Sequence of chain 39.H:
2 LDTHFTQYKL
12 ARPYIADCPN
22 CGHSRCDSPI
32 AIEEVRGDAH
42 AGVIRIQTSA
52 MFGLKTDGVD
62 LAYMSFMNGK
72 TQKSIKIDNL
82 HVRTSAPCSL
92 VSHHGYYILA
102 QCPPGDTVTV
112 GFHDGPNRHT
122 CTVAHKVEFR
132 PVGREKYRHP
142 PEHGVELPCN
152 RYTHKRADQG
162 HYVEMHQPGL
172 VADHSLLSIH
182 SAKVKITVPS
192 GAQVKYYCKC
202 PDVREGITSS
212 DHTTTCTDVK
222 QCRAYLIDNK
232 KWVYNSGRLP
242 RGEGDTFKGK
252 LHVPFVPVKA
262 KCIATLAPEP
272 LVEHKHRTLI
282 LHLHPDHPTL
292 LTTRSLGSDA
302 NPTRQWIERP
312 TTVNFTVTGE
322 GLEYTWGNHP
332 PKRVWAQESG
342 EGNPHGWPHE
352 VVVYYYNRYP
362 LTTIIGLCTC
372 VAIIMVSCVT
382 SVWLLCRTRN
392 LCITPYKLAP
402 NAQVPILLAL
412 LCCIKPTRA

Sequence of chain 39.D:
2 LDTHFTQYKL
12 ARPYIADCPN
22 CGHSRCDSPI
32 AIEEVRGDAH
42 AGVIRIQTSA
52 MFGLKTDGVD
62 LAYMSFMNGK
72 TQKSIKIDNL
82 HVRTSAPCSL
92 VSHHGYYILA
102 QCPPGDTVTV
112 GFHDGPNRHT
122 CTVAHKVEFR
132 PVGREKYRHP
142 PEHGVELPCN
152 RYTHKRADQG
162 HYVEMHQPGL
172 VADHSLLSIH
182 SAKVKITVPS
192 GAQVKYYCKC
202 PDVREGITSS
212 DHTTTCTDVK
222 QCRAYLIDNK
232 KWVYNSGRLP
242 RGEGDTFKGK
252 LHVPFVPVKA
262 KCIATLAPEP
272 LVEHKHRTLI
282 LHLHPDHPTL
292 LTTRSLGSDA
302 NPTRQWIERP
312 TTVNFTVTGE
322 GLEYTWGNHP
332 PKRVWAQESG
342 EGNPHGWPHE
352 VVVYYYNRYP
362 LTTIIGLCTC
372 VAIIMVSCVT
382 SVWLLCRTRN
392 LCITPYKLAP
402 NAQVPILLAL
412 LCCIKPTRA

Sequence of chain 39.F:
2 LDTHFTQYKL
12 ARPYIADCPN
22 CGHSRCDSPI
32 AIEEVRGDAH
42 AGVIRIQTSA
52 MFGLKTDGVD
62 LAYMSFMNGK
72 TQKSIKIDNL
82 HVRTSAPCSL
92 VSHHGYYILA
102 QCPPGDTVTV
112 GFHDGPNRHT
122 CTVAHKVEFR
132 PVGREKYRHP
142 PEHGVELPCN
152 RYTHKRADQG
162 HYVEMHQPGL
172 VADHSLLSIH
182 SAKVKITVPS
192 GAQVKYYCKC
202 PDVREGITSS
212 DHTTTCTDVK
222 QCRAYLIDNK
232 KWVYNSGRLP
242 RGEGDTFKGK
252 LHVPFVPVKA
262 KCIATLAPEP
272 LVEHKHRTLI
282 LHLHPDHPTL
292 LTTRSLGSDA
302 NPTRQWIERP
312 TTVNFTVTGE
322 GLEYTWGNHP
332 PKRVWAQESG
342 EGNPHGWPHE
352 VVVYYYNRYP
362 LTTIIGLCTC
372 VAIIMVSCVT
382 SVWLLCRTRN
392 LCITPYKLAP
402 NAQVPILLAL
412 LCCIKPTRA

Binding-site contacts:
Ligand atom OBH contacts residue HIS114 of chain 39.F at 3.1 Å (h-bond).
Ligand atom O4 contacts residue HIS114 of chain 39.D at 3.6 Å.
Ligand atom OBC contacts residue HIS114 of chain 39.D at 4.1 Å.
Ligand atom C1 contacts residue HIS114 of chain 39.H at 3.5 Å.
Ligand atom SBG contacts residue HIS82 of chain 39.F at 4.0 Å.
Ligand atom OAB contacts residue ARG119 of chain 39.H at 3.5 Å.
Ligand atom SAG contacts residue ASN80 of chain 39.D at 4.3 Å.
Ligand atom OAB contacts residue HIS114 of chain 39.H at 3.3 Å.
Ligand atom C4 contacts residue ASN80 of chain 39.D at 4.0 Å.
Ligand atom OBI contacts residue HIS82 of chain 39.F at 2.9 Å.
Ligand atom OAH contacts residue ASN80 of chain 39.D at 3.2 Å (h-bond).
Ligand atom C5 contacts residue HIS82 of chain 39.H at 4.0 Å.
Ligand atom O5 contacts residue HIS82 of chain 39.H at 3.2 Å (h-bond).
Ligand atom C2 contacts residue HIS82 of chain 39.D at 4.2 Å.
Ligand atom SBB contacts residue HIS82 of chain 39.F at 3.5 Å (h-bond).
Ligand atom N2 contacts residue HIS114 of chain 39.H at 4.1 Å.
Ligand atom OBA contacts residue HIS114 of chain 39.D at 3.0 Å (h-bond).
Ligand atom SAG contacts residue HIS114 of chain 39.H at 4.1 Å.
Ligand atom OBE contacts residue HIS82 of chain 39.F at 2.9 Å (h-bond).
Ligand atom C1 contacts residue HIS82 of chain 39.H at 3.7 Å.
Ligand atom O3 contacts residue HIS114 of chain 39.D at 3.3 Å (h-bond).
Ligand atom OBF contacts residue HIS82 of chain 39.F at 3.9 Å.
Ligand atom SBG contacts residue HIS114 of chain 39.F at 3.5 Å (h-bond).
Ligand atom OBF contacts residue HIS114 of chain 39.F at 3.9 Å.
Ligand atom O6B contacts residue ASN80 of chain 39.D at 3.0 Å (h-bond).
Ligand atom OBC contacts residue HIS82 of chain 39.F at 3.2 Å (h-bond).
Ligand atom SBB contacts residue HIS114 of chain 39.D at 4.2 Å.
Ligand atom OBA contacts residue HIS82 of chain 39.D at 4.3 Å.
Ligand atom OAH contacts residue HIS82 of chain 39.D at 3.1 Å (h-bond).
Ligand atom O3 contacts residue HIS82 of chain 39.D at 3.9 Å.
Ligand atom C6 contacts residue ASN80 of chain 39.D at 3.8 Å.
Ligand atom C3 contacts residue HIS82 of chain 39.D at 4.3 Å.
Ligand atom SAG contacts residue HIS82 of chain 39.D at 3.7 Å.
Ligand atom O1 contacts residue HIS114 of chain 39.H at 2.8 Å (h-bond).
Ligand atom O4 contacts residue ASN80 of chain 39.D at 3.1 Å (h-bond).
Ligand atom OAF contacts residue HIS114 of chain 39.H at 4.1 Å.
Ligand atom OAF contacts residue HIS82 of chain 39.D at 3.2 Å (h-bond).
Ligand atom O1 contacts residue HIS82 of chain 39.H at 3.6 Å.
Ligand atom OBI contacts residue HIS114 of chain 39.F at 3.0 Å (h-bond).
Ligand atom O2 contacts residue HIS82 of chain 39.F at 4.0 Å.

This protein binds this small molecule.
Small molecule (SMILES): O=C(O)[C@@H]1O[C@H](O[C@H]2[C@@H](OS(=O)(=O)O)O[C@@H](O)[C@H](NS(=O)(=O)O)[C@H]2O)[C@@H](OS(=O)(=O)O)[C@H](O)[C@@H]1O